Binding-site contacts:
Ligand atom C8 contacts residue ASN243 of chain 1.B at 4.3 Å.
Ligand atom O7 contacts residue ASN243 of chain 1.B at 3.3 Å (h-bond).
Ligand atom O7 contacts residue THR150 of chain 1.B at 3.2 Å.
Ligand atom C7 contacts residue TRP149 of chain 1.B at 4.0 Å (hydrophobic).
Ligand atom O5 contacts residue ASN243 of chain 1.B at 2.3 Å (h-bond).
Ligand atom C2 contacts residue TRP149 of chain 1.B at 4.0 Å (hydrophobic).
Ligand atom C3 contacts residue ASN243 of chain 1.B at 3.8 Å.
Ligand atom O3 contacts residue TRP149 of chain 1.B at 4.2 Å.
Ligand atom N2 contacts residue ASN243 of chain 1.B at 2.9 Å (h-bond).
Ligand atom C1 contacts residue ASN243 of chain 1.B at 1.4 Å.
Ligand atom C3 contacts residue TRP149 of chain 1.B at 3.8 Å (hydrophobic).
Ligand atom C7 contacts residue THR150 of chain 1.B at 4.1 Å.
Ligand atom C1 contacts residue TRP149 of chain 1.B at 3.6 Å (hydrophobic).
Ligand atom C4 contacts residue ASN243 of chain 1.B at 4.2 Å.
Ligand atom C7 contacts residue ASN243 of chain 1.B at 3.2 Å.
Ligand atom C2 contacts residue ASN243 of chain 1.B at 2.4 Å.
Ligand atom C8 contacts residue TRP149 of chain 1.B at 3.5 Å (hydrophobic).
Ligand atom C5 contacts residue ASN243 of chain 1.B at 3.6 Å.
Ligand atom N2 contacts residue TRP149 of chain 1.B at 3.4 Å.

Sequence of chain 1.B:
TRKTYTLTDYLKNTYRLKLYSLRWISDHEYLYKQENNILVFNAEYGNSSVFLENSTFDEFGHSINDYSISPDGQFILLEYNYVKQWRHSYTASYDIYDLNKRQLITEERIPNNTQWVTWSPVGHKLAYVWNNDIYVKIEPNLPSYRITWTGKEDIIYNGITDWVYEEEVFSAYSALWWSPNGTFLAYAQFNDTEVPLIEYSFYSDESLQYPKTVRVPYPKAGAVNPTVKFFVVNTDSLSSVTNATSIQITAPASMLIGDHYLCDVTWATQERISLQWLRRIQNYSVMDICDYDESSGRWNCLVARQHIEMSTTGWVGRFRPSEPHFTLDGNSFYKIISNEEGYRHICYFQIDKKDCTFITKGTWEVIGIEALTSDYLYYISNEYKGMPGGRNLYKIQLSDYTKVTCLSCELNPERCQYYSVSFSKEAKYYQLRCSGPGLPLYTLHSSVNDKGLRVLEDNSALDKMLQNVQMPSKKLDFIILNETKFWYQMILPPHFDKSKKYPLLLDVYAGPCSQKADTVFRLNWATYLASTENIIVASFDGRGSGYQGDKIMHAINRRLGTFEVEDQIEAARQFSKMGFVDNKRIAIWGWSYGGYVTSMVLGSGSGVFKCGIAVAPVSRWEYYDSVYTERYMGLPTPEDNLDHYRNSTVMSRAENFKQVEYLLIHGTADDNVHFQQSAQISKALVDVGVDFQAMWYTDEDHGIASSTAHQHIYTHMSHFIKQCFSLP

A protein and the small-molecule ligand that binds it are described below.
Small molecule (SMILES): CC(=O)N[C@H]1[C@H](O[C@H]2[C@H](O)[C@@H](NC(C)=O)CO[C@@H]2CO)O[C@H](CO)[C@@H](O)[C@@H]1O